Binding-site contacts:
Ligand atom O3' contacts residue ASN195 of chain 8.I at 3.4 Å (h-bond).
Ligand atom N1 contacts residue PHE141 of chain 9.O at 3.5 Å.
Ligand atom P contacts residue TYR188 of chain 9.O at 3.4 Å.
Ligand atom OP1 contacts residue ARG112 of chain 9.M at 2.8 Å (salt-bridge).
Ligand atom C5' contacts residue ARG82 of chain 9.M at 3.5 Å.
Ligand atom C5 contacts residue PHE141 of chain 9.O at 3.4 Å (hydrophobic).
Ligand atom C3' contacts residue TYR188 of chain 9.O at 3.2 Å (hydrophobic).
Ligand atom O4' contacts residue ARG80 of chain 9.M at 3.2 Å (salt-bridge).
Ligand atom N4 contacts residue LYS51 of chain 9.O at 3.5 Å.
Ligand atom C2' contacts residue ASN195 of chain 8.I at 3.6 Å.
Ligand atom C2' contacts residue CYS11 of chain 9.O at 3.5 Å (hydrophobic).
Ligand atom O4' contacts residue GLN116 of chain 9.M at 3.6 Å.
Ligand atom OP1 contacts residue VAL117 of chain 9.M at 3.4 Å.
Ligand atom OP1 contacts residue ARG47 of chain 8.I at 3.3 Å (salt-bridge).
Ligand atom OP2 contacts residue TYR188 of chain 9.O at 2.7 Å (h-bond).
Ligand atom OP1 contacts residue GLU163 of chain 8.I at 3.5 Å (salt-bridge).
Ligand atom C4' contacts residue ARG80 of chain 9.M at 3.5 Å.
Ligand atom C5' contacts residue ARG112 of chain 9.M at 3.6 Å.
Ligand atom O3' contacts residue TYR188 of chain 9.O at 3.0 Å (h-bond).
Ligand atom OP2 contacts residue ARG186 of chain 9.O at 3.0 Å (salt-bridge).
Ligand atom OP2 contacts residue ASN195 of chain 8.I at 3.4 Å (h-bond).
Ligand atom OP2 contacts residue LYS120 of chain 9.M at 2.9 Å (salt-bridge).
Ligand atom C6 contacts residue PHE141 of chain 9.O at 3.4 Å (hydrophobic).
Ligand atom C4 contacts residue PHE141 of chain 9.O at 3.5 Å (hydrophobic).
Ligand atom C6 contacts residue CYS11 of chain 9.O at 3.6 Å (hydrophobic).
Ligand atom O3' contacts residue ARG82 of chain 9.M at 3.5 Å (salt-bridge).
Ligand atom C5' contacts residue ARG47 of chain 8.I at 3.6 Å.
Ligand atom O3' contacts residue ARG47 of chain 8.I at 3.4 Å (salt-bridge).
Ligand atom O2 contacts residue TYR188 of chain 9.O at 3.2 Å.
Ligand atom N7 contacts residue PHE141 of chain 9.O at 3.5 Å.
Ligand atom OP2 contacts residue ASN195 of chain 8.I at 2.9 Å (h-bond).
Ligand atom OP1 contacts residue ARG82 of chain 9.M at 3.1 Å (salt-bridge).
Ligand atom N6 contacts residue PHE141 of chain 9.O at 3.4 Å.
Ligand atom OP2 contacts residue TYR54 of chain 9.O at 2.9 Å (h-bond).
Ligand atom C5' contacts residue ARG80 of chain 9.M at 3.4 Å.
Ligand atom OP1 contacts residue ASP113 of chain 9.M at 2.9 Å (salt-bridge).
Ligand atom O5' contacts residue ARG112 of chain 9.M at 3.3 Å.
Ligand atom OP1 contacts residue LYS120 of chain 9.M at 3.0 Å (salt-bridge).
Ligand atom C2' contacts residue TYR188 of chain 9.O at 3.0 Å (hydrophobic).
Ligand atom OP1 contacts residue ARG119 of chain 9.M at 3.6 Å.

This small molecule binds to this protein.
Small molecule (SMILES): Nc1ccn([C@H]2C[C@H](O[P](=O)(O)OC[C@H]3O[C@@H](n4ccc(N)nc4=O)C[C@@H]3O[P](=O)(O)OC[C@H]3O[C@@H](n4cnc5c(N)ncnc54)C[C@@H]3O[P](=O)(O)OC[C@H]3O[C@@H](n4ccc(N)nc4=O)C[C@@H]3O)[C@@H](CO[P](=O)(O)O[C@H]3C[C@H](n4cnc5c(N)ncnc54)O[C@@H]3CO[P](=O)(O)O[C@H]3C[C@H](n4cnc5c(N)ncnc54)O[C@@H]3CO[P](=O)(O)O[C@H]3C[C@H](n4ccc(N)nc4=O)O[C@@H]3COP(=O)=O)O2)c(=O)n1

Sequence of chain 9.M:
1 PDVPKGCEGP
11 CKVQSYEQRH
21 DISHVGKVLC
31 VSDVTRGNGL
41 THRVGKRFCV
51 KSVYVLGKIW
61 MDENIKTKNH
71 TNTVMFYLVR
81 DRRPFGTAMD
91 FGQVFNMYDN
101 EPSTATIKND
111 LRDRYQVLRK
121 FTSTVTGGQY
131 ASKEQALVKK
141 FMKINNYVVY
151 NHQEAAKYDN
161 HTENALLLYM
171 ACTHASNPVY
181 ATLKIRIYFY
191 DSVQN

Sequence of chain 9.O:
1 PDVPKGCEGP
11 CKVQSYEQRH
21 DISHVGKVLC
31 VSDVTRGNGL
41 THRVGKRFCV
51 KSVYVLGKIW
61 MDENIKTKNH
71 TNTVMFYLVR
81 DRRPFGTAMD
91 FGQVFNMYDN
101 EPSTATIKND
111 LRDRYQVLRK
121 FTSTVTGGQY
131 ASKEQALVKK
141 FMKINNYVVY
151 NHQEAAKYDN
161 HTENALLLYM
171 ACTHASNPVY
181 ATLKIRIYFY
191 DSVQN

Sequence of chain 8.I:
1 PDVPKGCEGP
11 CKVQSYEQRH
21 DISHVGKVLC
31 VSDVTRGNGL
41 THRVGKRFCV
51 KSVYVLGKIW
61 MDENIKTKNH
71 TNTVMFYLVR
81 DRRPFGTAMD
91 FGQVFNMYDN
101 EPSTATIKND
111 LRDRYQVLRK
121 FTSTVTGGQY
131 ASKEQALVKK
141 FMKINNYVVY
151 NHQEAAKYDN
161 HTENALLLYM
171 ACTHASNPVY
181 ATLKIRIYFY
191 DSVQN